Sequence of chain 2.A:
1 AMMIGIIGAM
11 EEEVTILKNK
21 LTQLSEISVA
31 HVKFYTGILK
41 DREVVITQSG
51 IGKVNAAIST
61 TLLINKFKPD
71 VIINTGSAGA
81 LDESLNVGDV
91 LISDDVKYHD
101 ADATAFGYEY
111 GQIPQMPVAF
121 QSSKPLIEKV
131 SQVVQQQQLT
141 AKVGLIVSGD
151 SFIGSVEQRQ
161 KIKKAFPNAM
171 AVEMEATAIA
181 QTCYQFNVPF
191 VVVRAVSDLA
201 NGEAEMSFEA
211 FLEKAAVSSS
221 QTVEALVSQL

Binding-site contacts:
Ligand atom N6 contacts residue ILE153 of chain 1.A at 3.1 Å (h-bond).
Ligand atom C5 contacts residue GLY79 of chain 1.A at 3.7 Å.
Ligand atom C2 contacts residue PHE152 of chain 1.A at 3.6 Å (hydrophobic).
Ligand atom N3 contacts residue MET174 of chain 1.A at 3.4 Å.
Ligand atom C6 contacts residue PHE152 of chain 1.A at 3.5 Å (hydrophobic).
Ligand atom O2' contacts residue MET174 of chain 1.A at 2.8 Å (h-bond).
Ligand atom C2' contacts residue MET174 of chain 1.A at 3.5 Å (hydrophobic).
Ligand atom O5' contacts residue PHE106 of chain 2.A at 3.7 Å.
Ligand atom C2 contacts residue MET174 of chain 1.A at 3.8 Å (hydrophobic).
Ligand atom C9 contacts residue SER77 of chain 1.A at 3.7 Å.
Ligand atom N7 contacts residue PHE152 of chain 1.A at 3.7 Å.
Ligand atom N6 contacts residue GLY79 of chain 1.A at 3.6 Å.
Ligand atom N7 contacts residue SER197 of chain 1.A at 3.7 Å.
Ligand atom N7 contacts residue ASP198 of chain 1.A at 2.7 Å (salt-bridge).
Ligand atom O4' contacts residue PHE208 of chain 1.A at 3.5 Å.
Ligand atom C5 contacts residue PHE152 of chain 1.A at 3.4 Å (hydrophobic).
Ligand atom O3' contacts residue GLU175 of chain 1.A at 2.5 Å (salt-bridge).
Ligand atom C2 contacts residue SER151 of chain 1.A at 3.5 Å.
Ligand atom C2 contacts residue ILE153 of chain 1.A at 3.6 Å (hydrophobic).
Ligand atom N6 contacts residue ASP198 of chain 1.A at 2.8 Å (salt-bridge).
Ligand atom N8 contacts residue SER77 of chain 1.A at 3.0 Å (h-bond).
Ligand atom O2' contacts residue ARG194 of chain 1.A at 3.5 Å (salt-bridge).
Ligand atom O4' contacts residue SER77 of chain 1.A at 3.3 Å (h-bond).
Ligand atom C5 contacts residue ASP198 of chain 1.A at 3.7 Å.
Ligand atom N3 contacts residue GLU173 of chain 1.A at 3.4 Å.
Ligand atom N1 contacts residue PHE152 of chain 1.A at 3.7 Å.
Ligand atom N1 contacts residue ILE153 of chain 1.A at 2.9 Å (h-bond).
Ligand atom C3' contacts residue GLU175 of chain 1.A at 3.3 Å.
Ligand atom O3' contacts residue ALA9 of chain 1.A at 3.7 Å.
Ligand atom N7 contacts residue ALA78 of chain 1.A at 3.5 Å.
Ligand atom C1' contacts residue SER77 of chain 1.A at 3.5 Å.
Ligand atom N8 contacts residue SER197 of chain 1.A at 3.5 Å (h-bond).
Ligand atom O5' contacts residue MET174 of chain 1.A at 3.5 Å (h-bond).
Ligand atom O2' contacts residue GLU175 of chain 1.A at 2.6 Å (salt-bridge).
Ligand atom N8 contacts residue ASP198 of chain 1.A at 3.6 Å.
Ligand atom C2' contacts residue GLU175 of chain 1.A at 3.7 Å.
Ligand atom C4' contacts residue MET10 of chain 1.A at 3.4 Å (hydrophobic).
Ligand atom N7 contacts residue GLY79 of chain 1.A at 3.5 Å (h-bond).
Ligand atom O2' contacts residue GLU173 of chain 1.A at 3.4 Å.
Ligand atom N8 contacts residue ALA78 of chain 1.A at 3.6 Å.

The small molecule below binds the protein below.
Small molecule (SMILES): Nc1ncnc2c([C@@H]3O[C@H](CO)[C@@H](O)[C@H]3O)n[nH]c12

Sequence of chain 1.A:
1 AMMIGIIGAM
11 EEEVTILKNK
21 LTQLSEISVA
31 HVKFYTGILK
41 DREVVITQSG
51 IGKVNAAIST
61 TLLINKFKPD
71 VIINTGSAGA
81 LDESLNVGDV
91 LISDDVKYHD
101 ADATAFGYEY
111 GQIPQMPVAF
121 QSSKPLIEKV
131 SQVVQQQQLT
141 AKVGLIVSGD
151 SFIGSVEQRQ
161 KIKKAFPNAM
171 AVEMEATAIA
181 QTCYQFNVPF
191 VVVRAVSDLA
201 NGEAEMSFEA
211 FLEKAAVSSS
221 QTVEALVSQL